Binding-site contacts:
Ligand atom C20 contacts residue ALA538 of chain 1.A at 3.9 Å (hydrophobic).
Ligand atom O24 contacts residue ALA538 of chain 1.A at 4.2 Å.
Ligand atom O27 contacts residue MN1 of chain 1.D at 1.8 Å.
Ligand atom C15 contacts residue ALA538 of chain 1.A at 3.6 Å (hydrophobic).
Ligand atom C14 contacts residue PRO537 of chain 1.A at 4.5 Å (hydrophobic).
Ligand atom O27 contacts residue SER499 of chain 1.A at 4.3 Å.
Ligand atom C15 contacts residue PRO537 of chain 1.A at 4.1 Å (hydrophobic).
Ligand atom O24 contacts residue ASP443 of chain 1.A at 3.5 Å (salt-bridge).
Ligand atom O26 contacts residue MN1 of chain 1.D at 4.0 Å.
Ligand atom O24 contacts residue MN1 of chain 1.E at 2.5 Å.
Ligand atom C20 contacts residue MN1 of chain 1.E at 3.4 Å.
Ligand atom O24 contacts residue ASP498 of chain 1.A at 3.4 Å (salt-bridge).
Ligand atom O26 contacts residue ASP498 of chain 1.A at 3.6 Å.
Ligand atom C20 contacts residue MN1 of chain 1.D at 3.2 Å.
Ligand atom C23 contacts residue GLU478 of chain 1.A at 3.7 Å.
Ligand atom C13 contacts residue ALA538 of chain 1.A at 3.5 Å (hydrophobic).
Ligand atom O27 contacts residue ASP498 of chain 1.A at 2.8 Å (salt-bridge).
Ligand atom O24 contacts residue GLU478 of chain 1.A at 3.9 Å.
Ligand atom O25 contacts residue HIS539 of chain 1.A at 2.8 Å (h-bond).
Ligand atom C17 contacts residue ALA538 of chain 1.A at 4.1 Å (hydrophobic).
Ligand atom O26 contacts residue GLU478 of chain 1.A at 4.3 Å.
Ligand atom C23 contacts residue MN1 of chain 1.D at 3.0 Å.
Ligand atom C14 contacts residue ALA538 of chain 1.A at 3.3 Å (hydrophobic).
Ligand atom C20 contacts residue ASP498 of chain 1.A at 4.1 Å.
Ligand atom O26 contacts residue SER499 of chain 1.A at 4.1 Å.
Ligand atom C21 contacts residue ALA538 of chain 1.A at 4.0 Å (hydrophobic).
Ligand atom O27 contacts residue ASP443 of chain 1.A at 3.9 Å.
Ligand atom O25 contacts residue MN1 of chain 1.E at 2.8 Å.
Ligand atom C10 contacts residue ALA538 of chain 1.A at 4.2 Å (hydrophobic).
Ligand atom C19 contacts residue MN1 of chain 1.D at 3.5 Å.
Ligand atom O27 contacts residue GLU478 of chain 1.A at 2.7 Å (salt-bridge).
Ligand atom O25 contacts residue ASP549 of chain 1.A at 3.5 Å (salt-bridge).
Ligand atom C23 contacts residue ASP498 of chain 1.A at 3.8 Å.
Ligand atom N22 contacts residue ALA538 of chain 1.A at 4.4 Å.
Ligand atom C19 contacts residue ALA538 of chain 1.A at 4.1 Å (hydrophobic).
Ligand atom C21 contacts residue MN1 of chain 1.E at 3.5 Å.
Ligand atom C21 contacts residue HIS539 of chain 1.A at 3.8 Å.
Ligand atom N22 contacts residue HIS539 of chain 1.A at 4.0 Å.
Ligand atom O24 contacts residue MN1 of chain 1.D at 2.2 Å.
Ligand atom C16 contacts residue ALA538 of chain 1.A at 4.1 Å (hydrophobic).

Sequence of chain 1.A:
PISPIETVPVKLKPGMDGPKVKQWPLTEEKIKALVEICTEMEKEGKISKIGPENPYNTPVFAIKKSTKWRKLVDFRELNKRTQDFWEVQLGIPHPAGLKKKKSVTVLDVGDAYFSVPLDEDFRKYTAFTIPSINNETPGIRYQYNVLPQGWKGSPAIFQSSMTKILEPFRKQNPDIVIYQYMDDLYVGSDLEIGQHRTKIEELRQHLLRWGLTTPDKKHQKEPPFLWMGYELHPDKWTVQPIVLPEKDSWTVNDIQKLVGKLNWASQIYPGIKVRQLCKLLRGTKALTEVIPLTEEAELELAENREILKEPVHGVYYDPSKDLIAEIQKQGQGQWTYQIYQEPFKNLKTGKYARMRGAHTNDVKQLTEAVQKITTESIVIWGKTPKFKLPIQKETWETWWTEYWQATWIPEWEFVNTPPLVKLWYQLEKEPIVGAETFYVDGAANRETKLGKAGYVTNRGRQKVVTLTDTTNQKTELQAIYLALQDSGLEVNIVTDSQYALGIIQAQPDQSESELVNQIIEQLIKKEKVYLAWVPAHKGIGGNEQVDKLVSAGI

This small molecule binds to this protein.
Small molecule (SMILES): O=C(O)c1nc(Cc2c(-c3ccccc3)[nH]c3ccccc23)nc(O)c1O